A protein and the small-molecule ligand that binds it are described below.
Small molecule (SMILES): CCC1=C(C)[C@@H](CC2=N/C(=C\c3[nH]c(/C=C4\NC(=O)C(C)=C4CC)c(C)c3CCC(=O)O)C(CCC(=O)O)=C2C)NC1=O

Binding-site contacts:
Ligand atom NA contacts residue PHE62 of chain 1.G at 3.5 Å.
Ligand atom C4C contacts residue ASP54 of chain 1.H at 3.7 Å.
Ligand atom OA contacts residue SER146 of chain 1.H at 3.6 Å.
Ligand atom CHA contacts residue ASP54 of chain 1.H at 3.7 Å.
Ligand atom OA contacts residue LYS149 of chain 1.H at 2.9 Å (salt-bridge).
Ligand atom OA contacts residue GLN148 of chain 1.H at 3.0 Å (h-bond).
Ligand atom CAD contacts residue TYR57 of chain 1.L at 3.4 Å (hydrophobic).
Ligand atom CBA contacts residue CYS50 of chain 1.H at 1.8 Å (hydrophobic).
Ligand atom O2C contacts residue ARG129 of chain 1.H at 2.8 Å (salt-bridge).
Ligand atom C1A contacts residue PHE62 of chain 1.G at 3.7 Å (hydrophobic).
Ligand atom C3A contacts residue PHE62 of chain 1.G at 3.3 Å (hydrophobic).
Ligand atom NC contacts residue ASP54 of chain 1.H at 2.8 Å (salt-bridge).
Ligand atom CBA contacts residue ILE51 of chain 1.H at 3.7 Å (hydrophobic).
Ligand atom CAD contacts residue CYS61 of chain 1.H at 1.9 Å (hydrophobic).
Ligand atom NC contacts residue ALA64 of chain 1.G at 3.4 Å.
Ligand atom CBD contacts residue CYS61 of chain 1.H at 2.8 Å (hydrophobic).
Ligand atom NB contacts residue ASP54 of chain 1.H at 2.9 Å (salt-bridge).
Ligand atom O2B contacts residue GLY63 of chain 1.G at 3.5 Å (h-bond).
Ligand atom CAA contacts residue PHE62 of chain 1.G at 3.5 Å (hydrophobic).
Ligand atom C1B contacts residue THR137 of chain 1.H at 3.6 Å.
Ligand atom CMC contacts residue ARG129 of chain 1.H at 3.6 Å.
Ligand atom OD contacts residue LYS60 of chain 1.L at 3.5 Å.
Ligand atom CMD contacts residue ASP54 of chain 1.H at 3.6 Å.
Ligand atom CAD contacts residue TYR57 of chain 1.G at 3.4 Å (hydrophobic).
Ligand atom CHC contacts residue ASP54 of chain 1.H at 3.6 Å.
Ligand atom CAA contacts residue LEU61 of chain 1.L at 3.5 Å (hydrophobic).
Ligand atom CAB contacts residue ALA136 of chain 1.H at 3.5 Å (hydrophobic).
Ligand atom CMC contacts residue GLU62 of chain 1.H at 3.6 Å.
Ligand atom C3D contacts residue CYS61 of chain 1.H at 2.7 Å (hydrophobic).
Ligand atom C4D contacts residue CYS61 of chain 1.H at 3.4 Å (hydrophobic).
Ligand atom CAA contacts residue CYS50 of chain 1.H at 2.9 Å (hydrophobic).
Ligand atom NB contacts residue THR137 of chain 1.H at 3.4 Å (h-bond).
Ligand atom O1C contacts residue ALA136 of chain 1.H at 3.6 Å.
Ligand atom C4B contacts residue THR137 of chain 1.H at 3.5 Å.
Ligand atom C4A contacts residue PHE62 of chain 1.G at 3.4 Å (hydrophobic).
Ligand atom OD contacts residue CYS61 of chain 1.H at 3.4 Å (h-bond).
Ligand atom C3A contacts residue LEU61 of chain 1.L at 3.5 Å (hydrophobic).
Ligand atom OA contacts residue GLN147 of chain 1.H at 3.6 Å.
Ligand atom CGC contacts residue ALA136 of chain 1.H at 3.6 Å (hydrophobic).
Ligand atom C2A contacts residue PHE141 of chain 1.H at 3.6 Å (hydrophobic).

Sequence of chain 1.L:
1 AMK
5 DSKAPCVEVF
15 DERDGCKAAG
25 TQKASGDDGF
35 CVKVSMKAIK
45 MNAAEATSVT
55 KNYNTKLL

Sequence of chain 1.G:
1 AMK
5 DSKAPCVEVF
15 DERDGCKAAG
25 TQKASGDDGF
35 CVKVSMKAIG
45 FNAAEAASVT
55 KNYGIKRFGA

Sequence of chain 1.H:
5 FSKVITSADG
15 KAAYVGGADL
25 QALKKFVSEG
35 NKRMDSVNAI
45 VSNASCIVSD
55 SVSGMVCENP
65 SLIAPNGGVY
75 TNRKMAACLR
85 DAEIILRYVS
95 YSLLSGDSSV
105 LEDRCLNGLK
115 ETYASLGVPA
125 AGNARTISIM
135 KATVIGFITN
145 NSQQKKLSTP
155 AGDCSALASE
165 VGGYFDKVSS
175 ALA